Sequence of chain 2.A:
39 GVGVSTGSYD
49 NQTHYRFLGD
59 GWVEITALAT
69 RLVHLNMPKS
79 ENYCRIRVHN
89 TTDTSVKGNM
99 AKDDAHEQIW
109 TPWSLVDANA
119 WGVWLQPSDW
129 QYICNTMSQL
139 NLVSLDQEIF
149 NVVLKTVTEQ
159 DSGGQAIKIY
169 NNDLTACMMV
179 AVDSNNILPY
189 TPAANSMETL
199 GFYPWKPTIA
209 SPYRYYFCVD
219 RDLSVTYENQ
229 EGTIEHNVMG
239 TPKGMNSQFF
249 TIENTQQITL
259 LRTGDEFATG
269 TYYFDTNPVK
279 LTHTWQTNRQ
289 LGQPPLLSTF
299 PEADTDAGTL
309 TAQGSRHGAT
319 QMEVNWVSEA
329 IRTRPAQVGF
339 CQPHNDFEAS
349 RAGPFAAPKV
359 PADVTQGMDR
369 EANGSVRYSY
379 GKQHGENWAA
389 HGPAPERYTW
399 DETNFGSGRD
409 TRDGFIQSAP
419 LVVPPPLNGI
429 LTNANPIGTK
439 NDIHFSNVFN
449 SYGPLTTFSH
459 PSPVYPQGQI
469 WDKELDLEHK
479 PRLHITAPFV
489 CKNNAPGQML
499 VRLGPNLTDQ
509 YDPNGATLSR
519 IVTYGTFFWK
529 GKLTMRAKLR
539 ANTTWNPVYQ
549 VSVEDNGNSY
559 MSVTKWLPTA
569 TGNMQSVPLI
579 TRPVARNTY

Binding-site contacts:
Ligand atom C2' contacts residue GLN137 of chain 2.A at 2.9 Å.
Ligand atom O4' contacts residue TRP60 of chain 2.A at 4.2 Å.
Ligand atom OP1 contacts residue ASN139 of chain 2.A at 3.1 Å (h-bond).
Ligand atom P contacts residue GLN137 of chain 2.A at 3.5 Å.
Ligand atom O5' contacts residue TRP60 of chain 2.A at 3.8 Å.
Ligand atom N1 contacts residue TRP60 of chain 2.A at 3.5 Å.
Ligand atom OP2 contacts residue ASN139 of chain 2.A at 3.3 Å (h-bond).
Ligand atom P contacts residue ASN139 of chain 2.A at 3.7 Å.
Ligand atom C2 contacts residue TRP60 of chain 2.A at 3.4 Å (hydrophobic).
Ligand atom C1' contacts residue GLN137 of chain 2.A at 4.0 Å.
Ligand atom C3' contacts residue PRO276 of chain 2.A at 3.2 Å (hydrophobic).
Ligand atom C5 contacts residue TRP60 of chain 2.A at 3.8 Å (hydrophobic).
Ligand atom C4' contacts residue GLN137 of chain 2.A at 4.1 Å.
Ligand atom OP2 contacts residue TRP60 of chain 2.A at 4.4 Å.
Ligand atom OP1 contacts residue ASN275 of chain 2.A at 4.5 Å.
Ligand atom C1' contacts residue TRP60 of chain 2.A at 3.5 Å (hydrophobic).
Ligand atom C3' contacts residue GLN137 of chain 2.A at 2.6 Å.
Ligand atom OP1 contacts residue GLN137 of chain 2.A at 4.4 Å.
Ligand atom P contacts residue PRO276 of chain 2.A at 3.8 Å.
Ligand atom OP2 contacts residue PRO276 of chain 2.A at 3.9 Å.
Ligand atom N6 contacts residue TRP60 of chain 2.A at 3.0 Å.
Ligand atom O3' contacts residue TRP60 of chain 2.A at 4.4 Å.
Ligand atom C2' contacts residue TRP60 of chain 2.A at 4.1 Å (hydrophobic).
Ligand atom O3' contacts residue PRO276 of chain 2.A at 3.4 Å.
Ligand atom N3 contacts residue TRP60 of chain 2.A at 3.0 Å.
Ligand atom N6 contacts residue GLY57 of chain 2.A at 3.7 Å.
Ligand atom N7 contacts residue TRP60 of chain 2.A at 3.9 Å.
Ligand atom N6 contacts residue ASP58 of chain 2.A at 4.3 Å.
Ligand atom OP2 contacts residue GLN137 of chain 2.A at 3.8 Å.
Ligand atom O5' contacts residue GLN137 of chain 2.A at 4.3 Å.
Ligand atom C4' contacts residue PRO276 of chain 2.A at 3.7 Å (hydrophobic).
Ligand atom O5' contacts residue PRO276 of chain 2.A at 2.8 Å.
Ligand atom C8 contacts residue TRP60 of chain 2.A at 4.4 Å (hydrophobic).
Ligand atom C4 contacts residue TRP60 of chain 2.A at 3.5 Å (hydrophobic).
Ligand atom N9 contacts residue TRP60 of chain 2.A at 3.8 Å.
Ligand atom OP1 contacts residue PRO276 of chain 2.A at 3.1 Å.
Ligand atom OP2 contacts residue ARG534 of chain 2.A at 3.6 Å.
Ligand atom C6 contacts residue TRP60 of chain 2.A at 3.4 Å (hydrophobic).
Ligand atom O3' contacts residue GLN137 of chain 2.A at 2.1 Å (h-bond).
Ligand atom C5' contacts residue PRO276 of chain 2.A at 3.7 Å (hydrophobic).

This small molecule binds to this protein.
Small molecule (SMILES): Nc1ccn([C@H]2C[C@H](O[P](=O)(O)OC[C@H]3O[C@@H](n4cnc5c(N)ncnc54)C[C@@H]3O[P](=O)(O)OC[C@H]3O[C@@H](n4cnc5c(N)ncnc54)C[C@@H]3O[P](=O)(O)OC[C@H]3O[C@@H](n4cnc5c(N)ncnc54)C[C@@H]3O)[C@@H](COP(=O)=O)O2)c(=O)n1